A protein and the small-molecule ligand that binds it are described below.
Small molecule (SMILES): C=CC1=C(C)C2=N3->[Ni]45<-N6=C(C=c7c(C)c(C=C)c(n74)=C2)C(C)=C(CCC(=O)O)C6=Cc2c(CCC(=O)O)c(C)c(n25)C=C13

Binding-site contacts:
Ligand atom CAB contacts residue LEU106 of chain 1.D at 3.6 Å (hydrophobic).
Ligand atom CBD contacts residue LEU96 of chain 1.D at 3.5 Å (hydrophobic).
Ligand atom CMA contacts residue LEU88 of chain 1.D at 3.4 Å (hydrophobic).
Ligand atom CBA contacts residue LEU91 of chain 1.D at 3.6 Å (hydrophobic).
Ligand atom ND contacts residue HIS92 of chain 1.D at 2.9 Å (h-bond).
Ligand atom C3D contacts residue HIS63 of chain 1.D at 3.3 Å.
Ligand atom CAC contacts residue PHE41 of chain 1.D at 3.7 Å (hydrophobic).
Ligand atom C4A contacts residue HIS92 of chain 1.D at 3.8 Å.
Ligand atom CHD contacts residue PHE42 of chain 1.D at 3.4 Å (hydrophobic).
Ligand atom CAB contacts residue PHE71 of chain 1.D at 3.7 Å (hydrophobic).
Ligand atom C4C contacts residue HIS92 of chain 1.D at 3.7 Å.
Ligand atom C3B contacts residue LEU106 of chain 1.D at 3.7 Å (hydrophobic).
Ligand atom C1A contacts residue HIS92 of chain 1.D at 3.7 Å.
Ligand atom O1D contacts residue LEU96 of chain 1.D at 3.4 Å.
Ligand atom CMD contacts residue PHE41 of chain 1.D at 3.3 Å (hydrophobic).
Ligand atom C4D contacts residue HIS63 of chain 1.D at 3.1 Å.
Ligand atom CHC contacts residue LEU106 of chain 1.D at 3.4 Å (hydrophobic).
Ligand atom CMD contacts residue PHE42 of chain 1.D at 3.5 Å (hydrophobic).
Ligand atom CHA contacts residue HIS63 of chain 1.D at 3.1 Å.
Ligand atom NI contacts residue HIS92 of chain 1.D at 2.2 Å.
Ligand atom C4B contacts residue LEU106 of chain 1.D at 3.6 Å (hydrophobic).
Ligand atom NA contacts residue HIS92 of chain 1.D at 3.0 Å (h-bond).
Ligand atom CAD contacts residue HIS63 of chain 1.D at 3.6 Å.
Ligand atom CMA contacts residue LYS66 of chain 1.D at 3.4 Å.
Ligand atom C2D contacts residue PHE42 of chain 1.D at 3.6 Å (hydrophobic).
Ligand atom ND contacts residue HIS63 of chain 1.D at 3.7 Å.
Ligand atom C4D contacts residue HIS92 of chain 1.D at 3.6 Å.
Ligand atom NB contacts residue HIS92 of chain 1.D at 3.1 Å (h-bond).
Ligand atom C1D contacts residue PHE42 of chain 1.D at 3.8 Å (hydrophobic).
Ligand atom NC contacts residue HIS92 of chain 1.D at 3.1 Å (h-bond).
Ligand atom CBC contacts residue THR38 of chain 1.D at 3.5 Å.
Ligand atom CMC contacts residue ASN102 of chain 1.D at 3.6 Å.
Ligand atom C2D contacts residue LEU96 of chain 1.D at 3.6 Å (hydrophobic).
Ligand atom C3D contacts residue LEU96 of chain 1.D at 3.7 Å (hydrophobic).
Ligand atom C1D contacts residue HIS92 of chain 1.D at 3.7 Å.
Ligand atom CMD contacts residue LEU96 of chain 1.D at 3.5 Å (hydrophobic).
Ligand atom C3A contacts residue LEU88 of chain 1.D at 3.6 Å (hydrophobic).
Ligand atom CMC contacts residue PHE103 of chain 1.D at 3.8 Å (hydrophobic).
Ligand atom C1A contacts residue HIS63 of chain 1.D at 3.7 Å.
Ligand atom CAC contacts residue VAL98 of chain 1.D at 3.5 Å (hydrophobic).

Sequence of chain 1.D:
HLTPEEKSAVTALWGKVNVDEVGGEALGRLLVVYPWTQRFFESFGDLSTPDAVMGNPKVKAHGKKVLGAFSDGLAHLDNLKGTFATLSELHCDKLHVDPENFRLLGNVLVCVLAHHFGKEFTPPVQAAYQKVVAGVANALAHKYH